Binding-site contacts:
Ligand atom O51 contacts residue TYR567 of chain 1.A at 3.2 Å (h-bond).
Ligand atom O51 contacts residue ARG504 of chain 1.A at 4.0 Å.
Ligand atom O53 contacts residue TYR567 of chain 1.A at 4.0 Å.
Ligand atom C5 contacts residue ARG269 of chain 1.A at 3.9 Å.
Ligand atom C3 contacts residue GLY268 of chain 1.A at 4.0 Å.
Ligand atom O3 contacts residue ARG269 of chain 1.A at 3.0 Å (salt-bridge).
Ligand atom O43 contacts residue GLY268 of chain 1.A at 4.2 Å.
Ligand atom P4 contacts residue GLY268 of chain 1.A at 3.2 Å.
Ligand atom P5 contacts residue ARG269 of chain 1.A at 3.1 Å.
Ligand atom C4 contacts residue ARG269 of chain 1.A at 3.7 Å.
Ligand atom O1 contacts residue ARG568 of chain 1.A at 4.1 Å.
Ligand atom O42 contacts residue ARG269 of chain 1.A at 2.9 Å (salt-bridge).
Ligand atom O6 contacts residue ARG504 of chain 1.A at 3.9 Å.
Ligand atom O41 contacts residue THR267 of chain 1.A at 1.9 Å (h-bond).
Ligand atom O4 contacts residue THR267 of chain 1.A at 4.0 Å.
Ligand atom O42 contacts residue THR267 of chain 1.A at 3.2 Å.
Ligand atom O3 contacts residue GLY268 of chain 1.A at 2.8 Å.
Ligand atom O4 contacts residue GLY268 of chain 1.A at 4.3 Å.
Ligand atom O13 contacts residue ARG568 of chain 1.A at 3.6 Å (salt-bridge).
Ligand atom P5 contacts residue LYS508 of chain 1.A at 3.9 Å.
Ligand atom O43 contacts residue ARG265 of chain 1.A at 3.6 Å.
Ligand atom P4 contacts residue THR267 of chain 1.A at 3.1 Å.
Ligand atom O52 contacts residue LYS508 of chain 1.A at 3.3 Å (salt-bridge).
Ligand atom C3 contacts residue ARG269 of chain 1.A at 3.5 Å.
Ligand atom O41 contacts residue ARG265 of chain 1.A at 3.6 Å (salt-bridge).
Ligand atom O41 contacts residue ALA275 of chain 1.A at 3.6 Å.
Ligand atom O6 contacts residue TYR567 of chain 1.A at 4.3 Å.
Ligand atom P4 contacts residue ARG269 of chain 1.A at 3.6 Å.
Ligand atom O2 contacts residue ARG568 of chain 1.A at 4.3 Å.
Ligand atom O42 contacts residue GLY268 of chain 1.A at 2.1 Å (h-bond).
Ligand atom O53 contacts residue LYS508 of chain 1.A at 3.4 Å.
Ligand atom O5 contacts residue ARG269 of chain 1.A at 3.9 Å.
Ligand atom O41 contacts residue ARG269 of chain 1.A at 3.4 Å.
Ligand atom P5 contacts residue TYR567 of chain 1.A at 4.2 Å.
Ligand atom O53 contacts residue ARG511 of chain 1.A at 3.8 Å.
Ligand atom O4 contacts residue ARG269 of chain 1.A at 2.8 Å.
Ligand atom O53 contacts residue LYS569 of chain 1.A at 4.1 Å.
Ligand atom O41 contacts residue GLY268 of chain 1.A at 3.3 Å (h-bond).
Ligand atom O52 contacts residue ARG269 of chain 1.A at 2.1 Å (salt-bridge).
Ligand atom O51 contacts residue ARG269 of chain 1.A at 3.2 Å (salt-bridge).

Sequence of chain 1.A:
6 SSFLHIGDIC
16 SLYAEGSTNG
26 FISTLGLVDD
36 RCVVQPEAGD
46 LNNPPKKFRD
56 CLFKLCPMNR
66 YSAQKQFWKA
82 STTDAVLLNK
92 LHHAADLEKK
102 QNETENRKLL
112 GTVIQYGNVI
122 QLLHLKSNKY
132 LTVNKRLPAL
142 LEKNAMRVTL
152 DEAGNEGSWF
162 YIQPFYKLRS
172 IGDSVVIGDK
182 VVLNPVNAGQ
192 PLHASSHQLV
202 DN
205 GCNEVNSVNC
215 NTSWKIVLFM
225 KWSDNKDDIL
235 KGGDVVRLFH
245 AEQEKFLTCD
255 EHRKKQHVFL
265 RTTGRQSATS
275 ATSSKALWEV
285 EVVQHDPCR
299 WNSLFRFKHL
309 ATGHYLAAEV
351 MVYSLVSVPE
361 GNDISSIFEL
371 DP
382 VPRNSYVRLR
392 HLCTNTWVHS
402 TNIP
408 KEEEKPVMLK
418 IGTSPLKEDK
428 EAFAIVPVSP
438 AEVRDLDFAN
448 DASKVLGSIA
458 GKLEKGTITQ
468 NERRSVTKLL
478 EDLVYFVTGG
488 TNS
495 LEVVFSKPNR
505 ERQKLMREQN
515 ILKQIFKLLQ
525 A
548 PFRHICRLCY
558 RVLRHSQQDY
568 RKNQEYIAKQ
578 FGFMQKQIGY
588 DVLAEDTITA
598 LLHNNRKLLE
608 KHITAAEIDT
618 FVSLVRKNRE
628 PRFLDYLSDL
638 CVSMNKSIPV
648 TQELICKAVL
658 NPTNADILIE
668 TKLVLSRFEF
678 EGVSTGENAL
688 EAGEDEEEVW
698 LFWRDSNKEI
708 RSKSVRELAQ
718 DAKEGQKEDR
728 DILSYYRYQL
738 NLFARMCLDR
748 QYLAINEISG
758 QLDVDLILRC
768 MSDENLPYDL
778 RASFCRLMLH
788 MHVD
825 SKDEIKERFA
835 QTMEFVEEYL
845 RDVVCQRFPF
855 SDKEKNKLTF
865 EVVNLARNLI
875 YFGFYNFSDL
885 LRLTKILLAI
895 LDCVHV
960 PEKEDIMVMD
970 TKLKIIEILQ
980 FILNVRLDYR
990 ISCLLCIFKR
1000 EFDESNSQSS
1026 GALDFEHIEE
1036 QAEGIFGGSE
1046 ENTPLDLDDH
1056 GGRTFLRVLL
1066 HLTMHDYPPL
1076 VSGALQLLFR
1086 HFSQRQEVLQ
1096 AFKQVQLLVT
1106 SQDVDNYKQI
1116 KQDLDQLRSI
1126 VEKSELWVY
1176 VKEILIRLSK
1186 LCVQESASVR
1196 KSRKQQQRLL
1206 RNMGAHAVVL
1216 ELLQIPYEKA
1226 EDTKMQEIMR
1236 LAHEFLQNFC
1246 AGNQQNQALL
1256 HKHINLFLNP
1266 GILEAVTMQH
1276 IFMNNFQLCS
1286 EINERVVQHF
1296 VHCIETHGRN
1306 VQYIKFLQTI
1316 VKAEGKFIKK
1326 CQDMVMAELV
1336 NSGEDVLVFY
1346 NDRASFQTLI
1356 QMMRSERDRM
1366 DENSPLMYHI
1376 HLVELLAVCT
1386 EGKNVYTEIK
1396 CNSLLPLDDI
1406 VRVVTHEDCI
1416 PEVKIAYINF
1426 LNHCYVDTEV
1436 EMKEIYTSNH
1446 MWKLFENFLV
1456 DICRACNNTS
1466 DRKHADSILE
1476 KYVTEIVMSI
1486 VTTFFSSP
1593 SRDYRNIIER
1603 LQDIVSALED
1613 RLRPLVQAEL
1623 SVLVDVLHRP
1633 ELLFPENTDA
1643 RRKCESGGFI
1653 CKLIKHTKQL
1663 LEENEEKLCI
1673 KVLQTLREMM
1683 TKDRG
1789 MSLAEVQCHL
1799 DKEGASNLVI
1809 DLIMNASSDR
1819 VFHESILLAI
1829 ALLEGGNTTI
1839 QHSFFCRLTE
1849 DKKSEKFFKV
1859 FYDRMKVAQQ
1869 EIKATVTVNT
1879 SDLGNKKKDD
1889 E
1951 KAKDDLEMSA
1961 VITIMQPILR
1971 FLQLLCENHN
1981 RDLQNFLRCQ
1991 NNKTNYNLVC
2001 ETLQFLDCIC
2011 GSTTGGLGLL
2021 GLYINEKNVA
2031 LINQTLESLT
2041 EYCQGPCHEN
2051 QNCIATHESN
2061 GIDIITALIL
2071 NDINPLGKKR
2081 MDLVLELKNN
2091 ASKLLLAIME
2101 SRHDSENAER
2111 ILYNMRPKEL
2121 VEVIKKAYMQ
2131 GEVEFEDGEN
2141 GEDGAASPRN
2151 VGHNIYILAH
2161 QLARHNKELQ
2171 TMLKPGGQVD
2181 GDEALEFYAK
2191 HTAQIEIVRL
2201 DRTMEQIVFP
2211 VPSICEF

The small molecule below binds the protein below.
Small molecule (SMILES): O=P(O)(O)O[C@@H]1[C@H](O)[C@H](O)[C@@H](OP(=O)(O)O)[C@H](OP(=O)(O)O)[C@H]1O